Binding-site contacts:
Ligand atom N2 contacts residue ASN1074 of chain 1.B at 2.9 Å (h-bond).
Ligand atom C3 contacts residue ASN1074 of chain 1.B at 3.8 Å.
Ligand atom C8 contacts residue ASN1074 of chain 1.B at 4.1 Å.
Ligand atom C3 contacts residue ALA706 of chain 1.B at 4.5 Å (hydrophobic).
Ligand atom C8 contacts residue ALA706 of chain 1.B at 4.4 Å (hydrophobic).
Ligand atom C8 contacts residue LYS1073 of chain 1.B at 4.1 Å.
Ligand atom C5 contacts residue ALA706 of chain 1.B at 3.7 Å (hydrophobic).
Ligand atom O5 contacts residue ASN1074 of chain 1.B at 2.4 Å (h-bond).
Ligand atom C7 contacts residue ASN1074 of chain 1.B at 3.5 Å.
Ligand atom C2 contacts residue ASN1074 of chain 1.B at 2.5 Å.
Ligand atom C1 contacts residue ASN1074 of chain 1.B at 1.4 Å.
Ligand atom C5 contacts residue ASN1074 of chain 1.B at 3.6 Å.
Ligand atom C6 contacts residue ALA706 of chain 1.B at 4.4 Å (hydrophobic).
Ligand atom C8 contacts residue GLU1072 of chain 1.B at 3.4 Å.
Ligand atom C4 contacts residue ASN1074 of chain 1.B at 4.2 Å.
Ligand atom C4 contacts residue ALA706 of chain 1.B at 4.2 Å (hydrophobic).
Ligand atom C7 contacts residue ALA706 of chain 1.B at 4.0 Å (hydrophobic).
Ligand atom O7 contacts residue SER704 of chain 1.B at 4.1 Å.
Ligand atom O7 contacts residue ALA706 of chain 1.B at 3.4 Å.
Ligand atom O4 contacts residue ALA706 of chain 1.B at 3.8 Å.
Ligand atom C1 contacts residue GLN895 of chain 1.C at 4.3 Å.
Ligand atom O7 contacts residue ASN1074 of chain 1.B at 3.7 Å.

Sequence of chain 1.C:
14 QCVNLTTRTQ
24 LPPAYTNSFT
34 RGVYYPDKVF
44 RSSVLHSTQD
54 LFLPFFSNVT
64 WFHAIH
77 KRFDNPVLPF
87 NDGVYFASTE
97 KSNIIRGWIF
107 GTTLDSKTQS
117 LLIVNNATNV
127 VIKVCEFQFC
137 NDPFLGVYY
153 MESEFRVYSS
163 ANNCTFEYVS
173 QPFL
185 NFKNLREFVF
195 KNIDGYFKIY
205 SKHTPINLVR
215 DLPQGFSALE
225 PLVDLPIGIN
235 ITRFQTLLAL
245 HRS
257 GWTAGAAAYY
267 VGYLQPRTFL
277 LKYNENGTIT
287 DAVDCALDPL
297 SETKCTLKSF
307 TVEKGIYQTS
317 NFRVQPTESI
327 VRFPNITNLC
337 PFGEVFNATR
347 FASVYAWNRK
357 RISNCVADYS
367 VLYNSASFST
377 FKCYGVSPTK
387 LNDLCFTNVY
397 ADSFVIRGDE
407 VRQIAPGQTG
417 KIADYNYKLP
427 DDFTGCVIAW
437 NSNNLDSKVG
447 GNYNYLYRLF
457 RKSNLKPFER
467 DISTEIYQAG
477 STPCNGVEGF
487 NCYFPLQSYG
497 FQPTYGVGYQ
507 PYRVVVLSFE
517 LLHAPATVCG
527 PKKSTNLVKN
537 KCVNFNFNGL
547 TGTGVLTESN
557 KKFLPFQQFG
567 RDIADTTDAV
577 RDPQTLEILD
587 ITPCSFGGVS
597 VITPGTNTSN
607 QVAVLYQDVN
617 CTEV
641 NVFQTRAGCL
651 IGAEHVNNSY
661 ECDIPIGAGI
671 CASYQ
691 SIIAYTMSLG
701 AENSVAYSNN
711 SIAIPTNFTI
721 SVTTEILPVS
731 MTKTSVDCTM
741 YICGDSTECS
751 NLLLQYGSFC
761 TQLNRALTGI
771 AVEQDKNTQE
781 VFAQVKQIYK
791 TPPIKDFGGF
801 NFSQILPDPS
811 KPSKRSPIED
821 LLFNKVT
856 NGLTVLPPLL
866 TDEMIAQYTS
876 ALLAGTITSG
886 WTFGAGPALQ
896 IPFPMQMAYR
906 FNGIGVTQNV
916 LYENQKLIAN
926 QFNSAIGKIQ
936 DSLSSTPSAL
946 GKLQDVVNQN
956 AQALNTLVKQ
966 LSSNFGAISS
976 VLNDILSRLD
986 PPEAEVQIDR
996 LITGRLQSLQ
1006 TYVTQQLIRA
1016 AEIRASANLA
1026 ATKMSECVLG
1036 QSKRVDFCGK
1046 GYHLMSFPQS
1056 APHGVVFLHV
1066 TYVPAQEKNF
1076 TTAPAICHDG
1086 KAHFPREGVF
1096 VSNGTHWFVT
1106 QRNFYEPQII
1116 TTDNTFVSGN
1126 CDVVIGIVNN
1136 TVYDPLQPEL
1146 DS

A small-molecule ligand and the protein it binds are described below.
Small molecule (SMILES): CC(=O)N[C@H]1[C@H](O[C@H]2[C@H](O)[C@@H](NC(C)=O)CO[C@@H]2CO)O[C@H](CO)[C@@H](O)[C@@H]1O

Sequence of chain 1.B:
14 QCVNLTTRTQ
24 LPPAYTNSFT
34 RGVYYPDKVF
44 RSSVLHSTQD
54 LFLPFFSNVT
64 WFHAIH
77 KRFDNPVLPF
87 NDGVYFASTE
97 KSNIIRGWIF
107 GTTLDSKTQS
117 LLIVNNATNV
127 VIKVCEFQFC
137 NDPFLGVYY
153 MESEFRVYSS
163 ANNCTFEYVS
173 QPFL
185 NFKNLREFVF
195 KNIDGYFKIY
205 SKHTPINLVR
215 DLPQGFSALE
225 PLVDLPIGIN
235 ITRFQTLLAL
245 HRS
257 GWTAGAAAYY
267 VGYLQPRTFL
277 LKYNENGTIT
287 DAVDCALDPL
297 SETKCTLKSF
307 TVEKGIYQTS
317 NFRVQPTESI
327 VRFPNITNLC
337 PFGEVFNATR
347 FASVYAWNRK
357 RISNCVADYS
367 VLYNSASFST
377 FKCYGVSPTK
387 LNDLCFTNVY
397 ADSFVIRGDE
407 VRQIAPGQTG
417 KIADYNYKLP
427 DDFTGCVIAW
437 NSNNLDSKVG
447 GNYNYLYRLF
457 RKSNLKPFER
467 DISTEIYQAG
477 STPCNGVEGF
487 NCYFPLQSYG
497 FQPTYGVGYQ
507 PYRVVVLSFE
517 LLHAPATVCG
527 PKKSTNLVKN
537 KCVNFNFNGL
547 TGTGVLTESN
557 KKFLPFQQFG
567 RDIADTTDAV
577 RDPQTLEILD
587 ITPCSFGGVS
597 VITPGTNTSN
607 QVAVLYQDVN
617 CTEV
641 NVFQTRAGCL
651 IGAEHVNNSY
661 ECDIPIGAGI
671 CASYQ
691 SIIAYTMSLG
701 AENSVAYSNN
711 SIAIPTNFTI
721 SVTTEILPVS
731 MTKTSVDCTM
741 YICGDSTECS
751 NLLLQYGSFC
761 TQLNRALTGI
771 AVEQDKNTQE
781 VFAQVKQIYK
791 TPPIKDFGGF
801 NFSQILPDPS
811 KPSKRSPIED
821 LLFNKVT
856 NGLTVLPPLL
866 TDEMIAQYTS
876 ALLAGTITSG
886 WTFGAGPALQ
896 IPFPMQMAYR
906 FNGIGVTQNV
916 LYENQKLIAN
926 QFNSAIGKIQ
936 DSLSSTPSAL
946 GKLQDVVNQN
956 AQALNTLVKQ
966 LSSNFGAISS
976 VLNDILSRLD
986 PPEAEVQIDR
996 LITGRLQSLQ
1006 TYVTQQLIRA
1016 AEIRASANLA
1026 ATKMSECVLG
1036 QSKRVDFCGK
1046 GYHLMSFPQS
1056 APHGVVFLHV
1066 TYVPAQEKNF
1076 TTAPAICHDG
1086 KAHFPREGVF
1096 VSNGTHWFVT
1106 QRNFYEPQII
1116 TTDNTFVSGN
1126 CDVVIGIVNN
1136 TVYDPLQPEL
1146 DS